This protein binds this small molecule.
Small molecule (SMILES): C[C@H]1CC(=O)N[C@@H](CC(=O)O)C(=O)N2CCC[C@H]2C(=O)N[C@@H](CCC(=O)O)C(=O)N[C@@H]([C@@H](C)O)C(=O)NCC(=O)N[C@@H](CCC(=O)O)C(=O)N1

Binding-site contacts:
Ligand atom CB contacts residue SO41 of chain 1.D at 3.5 Å.
Ligand atom OE2 contacts residue TYR10 of chain 1.B at 3.3 Å.
Ligand atom OE1 contacts residue TYR10 of chain 1.B at 3.5 Å.
Ligand atom CG contacts residue TYR201 of chain 1.B at 3.5 Å (hydrophobic).
Ligand atom CA contacts residue SER231 of chain 1.B at 3.5 Å.
Ligand atom OE2 contacts residue SER184 of chain 1.B at 2.5 Å (h-bond).
Ligand atom OE1 contacts residue ARG159 of chain 1.B at 2.9 Å (salt-bridge).
Ligand atom CG contacts residue ARG159 of chain 1.B at 3.7 Å.
Ligand atom CG contacts residue TYR10 of chain 1.B at 3.5 Å (hydrophobic).
Ligand atom CD contacts residue SER184 of chain 1.B at 3.1 Å.
Ligand atom CD contacts residue ARG91 of chain 1.B at 3.4 Å.
Ligand atom CD contacts residue SER39 of chain 1.B at 3.4 Å.
Ligand atom CB contacts residue ARG56 of chain 1.B at 3.6 Å.
Ligand atom OD1 contacts residue ARG91 of chain 1.B at 3.4 Å (salt-bridge).
Ligand atom O contacts residue SO41 of chain 1.D at 3.7 Å.
Ligand atom O contacts residue PHE253 of chain 1.B at 3.5 Å.
Ligand atom O contacts residue SER231 of chain 1.B at 2.5 Å (h-bond).
Ligand atom CD contacts residue ARG56 of chain 1.B at 3.6 Å.
Ligand atom CD contacts residue TYR10 of chain 1.B at 3.2 Å (hydrophobic).
Ligand atom OE1 contacts residue SER184 of chain 1.B at 3.0 Å (h-bond).
Ligand atom O contacts residue GLN206 of chain 1.B at 3.1 Å (h-bond).
Ligand atom OE2 contacts residue GLY185 of chain 1.B at 3.6 Å.
Ligand atom O contacts residue SER278 of chain 1.B at 2.8 Å (h-bond).
Ligand atom OD2 contacts residue ARG91 of chain 1.B at 2.8 Å (salt-bridge).
Ligand atom OE2 contacts residue ARG91 of chain 1.B at 2.6 Å (salt-bridge).
Ligand atom CB contacts residue ARG91 of chain 1.B at 3.6 Å.
Ligand atom N contacts residue TYR248 of chain 1.B at 3.4 Å.
Ligand atom OE1 contacts residue ASN58 of chain 1.B at 2.8 Å (h-bond).
Ligand atom CA contacts residue TYR248 of chain 1.B at 3.5 Å (hydrophobic).
Ligand atom CB contacts residue ASN58 of chain 1.B at 3.6 Å.
Ligand atom O contacts residue ASN58 of chain 1.B at 3.7 Å.
Ligand atom O contacts residue ALA232 of chain 1.B at 3.4 Å.
Ligand atom OE2 contacts residue SER39 of chain 1.B at 2.5 Å (h-bond).
Ligand atom OE1 contacts residue SER39 of chain 1.B at 3.6 Å.
Ligand atom N contacts residue SO41 of chain 1.D at 3.0 Å (h-bond).
Ligand atom OE1 contacts residue ARG56 of chain 1.B at 2.8 Å (salt-bridge).
Ligand atom CG2 contacts residue ARG91 of chain 1.B at 3.5 Å.
Ligand atom C contacts residue SER231 of chain 1.B at 3.4 Å.
Ligand atom CG contacts residue ARG91 of chain 1.B at 3.4 Å.
Ligand atom O contacts residue PHE253 of chain 1.B at 3.3 Å.

Sequence of chain 1.B:
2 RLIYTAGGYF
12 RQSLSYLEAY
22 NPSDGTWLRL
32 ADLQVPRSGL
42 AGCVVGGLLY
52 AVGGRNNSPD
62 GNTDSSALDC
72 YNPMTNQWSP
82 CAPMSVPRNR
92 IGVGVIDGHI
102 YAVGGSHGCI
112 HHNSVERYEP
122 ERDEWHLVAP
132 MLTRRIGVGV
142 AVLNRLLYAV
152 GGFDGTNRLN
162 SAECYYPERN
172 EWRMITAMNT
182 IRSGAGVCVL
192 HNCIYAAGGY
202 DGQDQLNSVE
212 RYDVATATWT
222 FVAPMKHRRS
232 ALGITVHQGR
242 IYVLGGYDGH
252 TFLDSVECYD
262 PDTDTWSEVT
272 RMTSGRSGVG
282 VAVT